Sequence of chain 1.C:
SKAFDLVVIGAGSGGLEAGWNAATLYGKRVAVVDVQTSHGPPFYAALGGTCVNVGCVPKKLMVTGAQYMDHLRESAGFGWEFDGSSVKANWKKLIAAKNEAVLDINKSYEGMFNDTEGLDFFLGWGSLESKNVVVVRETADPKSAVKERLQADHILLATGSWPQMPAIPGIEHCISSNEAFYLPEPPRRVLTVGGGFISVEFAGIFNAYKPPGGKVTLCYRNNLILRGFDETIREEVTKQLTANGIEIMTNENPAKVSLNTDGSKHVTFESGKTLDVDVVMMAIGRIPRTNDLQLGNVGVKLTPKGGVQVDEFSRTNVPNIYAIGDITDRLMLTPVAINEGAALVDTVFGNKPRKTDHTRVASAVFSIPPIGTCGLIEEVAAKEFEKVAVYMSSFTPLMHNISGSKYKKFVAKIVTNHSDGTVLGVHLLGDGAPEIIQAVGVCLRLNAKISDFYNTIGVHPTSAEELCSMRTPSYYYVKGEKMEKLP

This small molecule binds to this protein.
Small molecule (SMILES): C[N+]1(CCCc2ccccc2)CCN(C(=O)N(Cc2ccc(C(=O)NCCc3ccc(F)cc3)o2)c2ccc(F)cc2)CC1

Binding-site contacts:
Ligand atom F1 contacts residue LEU402 of chain 1.C at 3.9 Å.
Ligand atom C28 contacts residue MET116 of chain 1.D at 3.8 Å (hydrophobic).
Ligand atom C29 contacts residue TRP24 of chain 1.D at 3.8 Å (hydrophobic).
Ligand atom C7 contacts residue PHE399 of chain 1.C at 3.5 Å (hydrophobic).
Ligand atom C27 contacts residue TYR113 of chain 1.D at 3.2 Å (hydrophobic).
Ligand atom O3 contacts residue PRO401 of chain 1.C at 3.5 Å.
Ligand atom C10 contacts residue PHE399 of chain 1.C at 3.6 Å (hydrophobic).
Ligand atom C7 contacts residue PRO401 of chain 1.C at 3.8 Å (hydrophobic).
Ligand atom C26 contacts residue TYR113 of chain 1.D at 2.9 Å (hydrophobic).
Ligand atom C35 contacts residue PRO465 of chain 1.C at 3.8 Å (hydrophobic).
Ligand atom C25 contacts residue TYR113 of chain 1.D at 3.4 Å (hydrophobic).
Ligand atom C7 contacts residue LEU402 of chain 1.C at 3.8 Å (hydrophobic).
Ligand atom C9 contacts residue LEU402 of chain 1.C at 3.6 Å (hydrophobic).
Ligand atom C34 contacts residue PRO465 of chain 1.C at 3.5 Å (hydrophobic).
Ligand atom C30 contacts residue LEU20 of chain 1.D at 3.3 Å (hydrophobic).
Ligand atom C2 contacts residue LYS64 of chain 1.D at 3.6 Å.
Ligand atom C22 contacts residue PEG1 of chain 1.IA at 3.6 Å.
Ligand atom C9 contacts residue THR400 of chain 1.C at 3.5 Å.
Ligand atom C11 contacts residue PHE399 of chain 1.C at 3.9 Å (hydrophobic).
Ligand atom C24 contacts residue TYR113 of chain 1.D at 3.5 Å (hydrophobic).
Ligand atom N1 contacts residue PHE399 of chain 1.C at 3.3 Å.
Ligand atom C23 contacts residue TYR113 of chain 1.D at 3.7 Å (hydrophobic).
Ligand atom C6 contacts residue THR466 of chain 1.C at 3.3 Å.
Ligand atom C30 contacts residue TRP24 of chain 1.D at 3.5 Å (hydrophobic).
Ligand atom F1 contacts residue LEU65 of chain 1.D at 3.6 Å.
Ligand atom C22 contacts residue TYR113 of chain 1.D at 3.4 Å (hydrophobic).
Ligand atom F2 contacts residue ILE109 of chain 1.D at 3.7 Å.
Ligand atom C9 contacts residue PHE399 of chain 1.C at 3.4 Å (hydrophobic).
Ligand atom C8 contacts residue PHE399 of chain 1.C at 3.4 Å (hydrophobic).
Ligand atom N4 contacts residue PEG1 of chain 1.IA at 3.9 Å.
Ligand atom C5 contacts residue THR466 of chain 1.C at 3.6 Å.
Ligand atom F1 contacts residue VAL61 of chain 1.D at 3.3 Å.
Ligand atom C4 contacts residue PRO465 of chain 1.C at 3.7 Å (hydrophobic).
Ligand atom F2 contacts residue VAL61 of chain 1.D at 3.1 Å.
Ligand atom C26 contacts residue MET116 of chain 1.D at 3.0 Å (hydrophobic).
Ligand atom C27 contacts residue MET116 of chain 1.D at 3.2 Å (hydrophobic).
Ligand atom O3 contacts residue LEU402 of chain 1.C at 2.9 Å (h-bond).
Ligand atom C29 contacts residue LEU20 of chain 1.D at 3.8 Å (hydrophobic).
Ligand atom O2 contacts residue PHE399 of chain 1.C at 3.6 Å.
Ligand atom C21 contacts residue PEG1 of chain 1.IA at 3.3 Å.

Sequence of chain 1.D:
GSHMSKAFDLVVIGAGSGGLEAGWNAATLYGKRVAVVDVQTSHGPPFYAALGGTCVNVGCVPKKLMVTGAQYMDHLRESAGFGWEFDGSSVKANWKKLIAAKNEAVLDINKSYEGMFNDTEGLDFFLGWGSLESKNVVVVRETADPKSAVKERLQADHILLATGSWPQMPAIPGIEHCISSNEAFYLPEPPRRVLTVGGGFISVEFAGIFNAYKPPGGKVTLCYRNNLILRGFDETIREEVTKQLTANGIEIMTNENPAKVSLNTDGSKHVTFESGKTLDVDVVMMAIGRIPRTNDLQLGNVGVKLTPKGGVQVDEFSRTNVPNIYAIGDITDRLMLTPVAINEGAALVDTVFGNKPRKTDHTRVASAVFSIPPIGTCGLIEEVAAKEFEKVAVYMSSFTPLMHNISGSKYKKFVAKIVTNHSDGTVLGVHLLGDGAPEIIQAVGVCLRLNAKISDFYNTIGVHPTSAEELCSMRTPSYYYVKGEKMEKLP